Sequence of chain 1.A:
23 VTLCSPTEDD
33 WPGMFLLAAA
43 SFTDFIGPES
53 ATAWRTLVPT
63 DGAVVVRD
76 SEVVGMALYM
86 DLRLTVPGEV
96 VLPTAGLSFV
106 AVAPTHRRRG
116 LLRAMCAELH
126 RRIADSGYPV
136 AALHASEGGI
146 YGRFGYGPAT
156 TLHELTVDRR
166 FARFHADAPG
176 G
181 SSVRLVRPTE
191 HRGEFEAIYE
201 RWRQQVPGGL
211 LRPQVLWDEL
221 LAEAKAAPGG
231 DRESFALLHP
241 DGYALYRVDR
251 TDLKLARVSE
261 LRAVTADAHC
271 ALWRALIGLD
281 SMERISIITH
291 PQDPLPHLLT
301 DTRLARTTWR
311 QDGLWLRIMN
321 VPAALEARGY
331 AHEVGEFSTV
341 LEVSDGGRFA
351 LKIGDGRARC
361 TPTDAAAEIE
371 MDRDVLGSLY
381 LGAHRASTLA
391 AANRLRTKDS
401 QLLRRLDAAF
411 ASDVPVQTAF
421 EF

Binding-site contacts:
Ligand atom C01 contacts residue ALA53 of chain 1.A at 3.9 Å (hydrophobic).
Ligand atom C09 contacts residue PHE422 of chain 1.A at 3.4 Å (hydrophobic).
Ligand atom F26 contacts residue ARG57 of chain 1.A at 3.2 Å.
Ligand atom C07 contacts residue PHE104 of chain 1.A at 3.9 Å (hydrophobic).
Ligand atom C17 contacts residue PHE422 of chain 1.A at 4.3 Å (hydrophobic).
Ligand atom C03 contacts residue LEU83 of chain 1.A at 4.0 Å (hydrophobic).
Ligand atom C01 contacts residue PHE104 of chain 1.A at 3.4 Å (hydrophobic).
Ligand atom C09 contacts residue TRP56 of chain 1.A at 3.8 Å (hydrophobic).
Ligand atom C06 contacts residue PHE104 of chain 1.A at 3.6 Å (hydrophobic).
Ligand atom C03 contacts residue ALA53 of chain 1.A at 3.8 Å (hydrophobic).
Ligand atom C04 contacts residue MET85 of chain 1.A at 4.1 Å (hydrophobic).
Ligand atom C02 contacts residue PHE104 of chain 1.A at 3.8 Å (hydrophobic).
Ligand atom C05 contacts residue TRP56 of chain 1.A at 3.9 Å (hydrophobic).
Ligand atom C07 contacts residue SER103 of chain 1.A at 4.0 Å.
Ligand atom C04 contacts residue LEU83 of chain 1.A at 3.9 Å (hydrophobic).
Ligand atom O08 contacts residue ILE48 of chain 1.A at 3.9 Å.
Ligand atom C06 contacts residue TRP56 of chain 1.A at 4.0 Å (hydrophobic).
Ligand atom F26 contacts residue TRP33 of chain 1.A at 3.9 Å.
Ligand atom C10 contacts residue PHE422 of chain 1.A at 3.6 Å (hydrophobic).
Ligand atom F26 contacts residue ALA53 of chain 1.A at 3.7 Å.
Ligand atom C02 contacts residue ALA53 of chain 1.A at 3.3 Å (hydrophobic).
Ligand atom C03 contacts residue TRP56 of chain 1.A at 3.9 Å (hydrophobic).
Ligand atom C17 contacts residue TRP56 of chain 1.A at 4.0 Å (hydrophobic).
Ligand atom C03 contacts residue ARG57 of chain 1.A at 4.0 Å.
Ligand atom C17 contacts residue GLU421 of chain 1.A at 3.2 Å.
Ligand atom O08 contacts residue PHE104 of chain 1.A at 3.7 Å.
Ligand atom C07 contacts residue ILE48 of chain 1.A at 4.2 Å (hydrophobic).
Ligand atom C05 contacts residue SER103 of chain 1.A at 3.6 Å.
Ligand atom F26 contacts residue LEU83 of chain 1.A at 3.7 Å.
Ligand atom C11 contacts residue TRP56 of chain 1.A at 3.7 Å (hydrophobic).
Ligand atom C04 contacts residue TRP56 of chain 1.A at 3.9 Å (hydrophobic).
Ligand atom C06 contacts residue SER103 of chain 1.A at 4.2 Å.
Ligand atom C05 contacts residue PHE104 of chain 1.A at 4.2 Å (hydrophobic).
Ligand atom C09 contacts residue SER103 of chain 1.A at 3.6 Å.
Ligand atom C02 contacts residue TRP56 of chain 1.A at 4.0 Å (hydrophobic).
Ligand atom C01 contacts residue TRP56 of chain 1.A at 4.0 Å (hydrophobic).
Ligand atom C05 contacts residue MET85 of chain 1.A at 4.1 Å (hydrophobic).
Ligand atom F26 contacts residue VAL60 of chain 1.A at 3.8 Å.
Ligand atom F26 contacts residue TRP56 of chain 1.A at 4.1 Å.
Ligand atom C16 contacts residue GLU421 of chain 1.A at 3.8 Å.

This small molecule binds to this protein.
Small molecule (SMILES): O=C(CCCN1CCC(O)(c2ccc(Cl)cc2)CC1)c1ccc(F)cc1